Sequence of chain 2.A:
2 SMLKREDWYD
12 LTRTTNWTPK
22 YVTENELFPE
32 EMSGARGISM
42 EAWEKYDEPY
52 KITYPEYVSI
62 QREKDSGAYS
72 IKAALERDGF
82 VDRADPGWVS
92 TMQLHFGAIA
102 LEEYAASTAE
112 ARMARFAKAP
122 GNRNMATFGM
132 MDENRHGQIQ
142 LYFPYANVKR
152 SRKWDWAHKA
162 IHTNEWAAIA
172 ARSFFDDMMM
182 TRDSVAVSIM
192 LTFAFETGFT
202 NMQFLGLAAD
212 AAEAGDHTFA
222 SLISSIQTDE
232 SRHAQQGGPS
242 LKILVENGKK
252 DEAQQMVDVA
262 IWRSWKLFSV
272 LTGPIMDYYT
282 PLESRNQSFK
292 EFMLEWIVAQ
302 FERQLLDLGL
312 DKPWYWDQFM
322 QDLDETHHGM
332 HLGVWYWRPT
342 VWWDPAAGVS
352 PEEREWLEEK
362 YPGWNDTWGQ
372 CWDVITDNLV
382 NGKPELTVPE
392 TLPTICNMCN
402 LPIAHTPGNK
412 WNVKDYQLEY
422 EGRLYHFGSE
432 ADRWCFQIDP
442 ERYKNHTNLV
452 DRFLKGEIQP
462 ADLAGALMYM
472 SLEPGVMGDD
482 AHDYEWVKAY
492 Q

Binding-site contacts:
Ligand atom C6 contacts residue THR392 of chain 2.A at 3.8 Å.
Ligand atom BR4 contacts residue THR392 of chain 2.A at 4.0 Å.
Ligand atom C4 contacts residue THR392 of chain 2.A at 4.0 Å.
Ligand atom C5 contacts residue GLU391 of chain 2.A at 3.8 Å.
Ligand atom BR4 contacts residue LEU393 of chain 2.A at 3.5 Å.
Ligand atom C5 contacts residue LEU464 of chain 2.A at 4.0 Å (hydrophobic).
Ligand atom C4 contacts residue LEU464 of chain 2.A at 4.5 Å (hydrophobic).
Ligand atom C4 contacts residue LEU393 of chain 2.A at 4.0 Å (hydrophobic).
Ligand atom C2 contacts residue PHE454 of chain 2.A at 4.1 Å (hydrophobic).
Ligand atom C6 contacts residue LEU464 of chain 2.A at 3.5 Å (hydrophobic).
Ligand atom C2 contacts residue LEU393 of chain 2.A at 4.2 Å (hydrophobic).
Ligand atom C3 contacts residue THR392 of chain 2.A at 4.4 Å.
Ligand atom O1 contacts residue GLU391 of chain 2.A at 4.0 Å.
Ligand atom C1 contacts residue LEU464 of chain 2.A at 3.3 Å (hydrophobic).
Ligand atom C6 contacts residue GLU391 of chain 2.A at 3.4 Å.
Ligand atom C3 contacts residue ALA467 of chain 2.A at 4.0 Å (hydrophobic).
Ligand atom C3 contacts residue LEU393 of chain 2.A at 3.5 Å (hydrophobic).
Ligand atom C2 contacts residue ALA467 of chain 2.A at 4.4 Å (hydrophobic).
Ligand atom C3 contacts residue LEU464 of chain 2.A at 4.4 Å (hydrophobic).
Ligand atom C1 contacts residue ASP463 of chain 2.A at 3.8 Å.
Ligand atom BR4 contacts residue TRP338 of chain 2.A at 4.1 Å.
Ligand atom C2 contacts residue LEU464 of chain 2.A at 3.9 Å (hydrophobic).
Ligand atom O1 contacts residue ASP463 of chain 2.A at 3.5 Å.
Ligand atom C2 contacts residue ASP463 of chain 2.A at 3.9 Å.
Ligand atom C1 contacts residue GLU391 of chain 2.A at 3.9 Å.
Ligand atom C1 contacts residue THR392 of chain 2.A at 4.5 Å.
Ligand atom O1 contacts residue LEU464 of chain 2.A at 3.2 Å (h-bond).
Ligand atom C5 contacts residue THR392 of chain 2.A at 3.8 Å.

The protein below binds the small molecule below.
Small molecule (SMILES): Oc1ccc(Br)cc1